Binding-site contacts:
Ligand atom OAH contacts residue LYS171 of chain 1.B at 3.4 Å (salt-bridge).
Ligand atom CAK contacts residue TYR211 of chain 1.B at 4.3 Å (hydrophobic).
Ligand atom CAI contacts residue LEU207 of chain 1.B at 4.0 Å (hydrophobic).
Ligand atom CAD contacts residue TYR211 of chain 1.B at 4.2 Å (hydrophobic).
Ligand atom OAB contacts residue GLN214 of chain 1.B at 4.0 Å.
Ligand atom OAB contacts residue TYR211 of chain 1.B at 4.0 Å.
Ligand atom OAB contacts residue PHE124 of chain 1.B at 3.5 Å.
Ligand atom CAE contacts residue PHE121 of chain 1.B at 4.4 Å (hydrophobic).
Ligand atom CAE contacts residue TRP234 of chain 1.B at 3.6 Å (hydrophobic).
Ligand atom CAF contacts residue PHE121 of chain 1.B at 3.9 Å (hydrophobic).
Ligand atom CAD contacts residue GLN214 of chain 1.B at 3.7 Å.
Ligand atom CAA contacts residue TYR211 of chain 1.B at 3.5 Å (hydrophobic).
Ligand atom CAK contacts residue LEU207 of chain 1.B at 4.2 Å (hydrophobic).
Ligand atom OAC contacts residue LYS171 of chain 1.B at 2.9 Å (salt-bridge).
Ligand atom CAK contacts residue PHE121 of chain 1.B at 3.8 Å (hydrophobic).
Ligand atom CAD contacts residue THR213 of chain 1.B at 3.7 Å.
Ligand atom CAG contacts residue PHE124 of chain 1.B at 4.0 Å (hydrophobic).
Ligand atom CAG contacts residue TYR211 of chain 1.B at 4.0 Å (hydrophobic).
Ligand atom OAC contacts residue PHE121 of chain 1.B at 3.9 Å.
Ligand atom CAA contacts residue PHE121 of chain 1.B at 4.1 Å (hydrophobic).
Ligand atom CAA contacts residue LYS171 of chain 1.B at 3.9 Å.
Ligand atom CAA contacts residue PHE124 of chain 1.B at 4.2 Å (hydrophobic).
Ligand atom OAC contacts residue HIS173 of chain 1.B at 2.9 Å (h-bond).
Ligand atom CAD contacts residue LEU207 of chain 1.B at 4.2 Å (hydrophobic).
Ligand atom OAH contacts residue TYR211 of chain 1.B at 3.7 Å.
Ligand atom CAD contacts residue PHE124 of chain 1.B at 4.3 Å (hydrophobic).
Ligand atom OAB contacts residue THR213 of chain 1.B at 2.7 Å (h-bond).
Ligand atom CAE contacts residue LEU207 of chain 1.B at 4.0 Å (hydrophobic).
Ligand atom CAJ contacts residue HIS173 of chain 1.B at 3.8 Å.
Ligand atom CAF contacts residue TRP234 of chain 1.B at 3.7 Å (hydrophobic).
Ligand atom CAJ contacts residue LYS171 of chain 1.B at 3.9 Å.
Ligand atom OAH contacts residue PHE121 of chain 1.B at 4.1 Å.
Ligand atom CAK contacts residue LYS171 of chain 1.B at 4.1 Å.
Ligand atom CAF contacts residue HIS173 of chain 1.B at 3.7 Å.
Ligand atom CAG contacts residue PHE121 of chain 1.B at 4.2 Å (hydrophobic).
Ligand atom CAF contacts residue LEU207 of chain 1.B at 3.8 Å (hydrophobic).
Ligand atom OAC contacts residue LEU207 of chain 1.B at 4.3 Å.
Ligand atom CAJ contacts residue LEU207 of chain 1.B at 3.9 Å (hydrophobic).
Ligand atom OAB contacts residue PHE127 of chain 1.B at 4.2 Å.
Ligand atom CAJ contacts residue PHE121 of chain 1.B at 3.6 Å (hydrophobic).

A small-molecule ligand and the protein it binds are described below.
Small molecule (SMILES): COc1cc(C=O)ccc1O

Sequence of chain 1.B:
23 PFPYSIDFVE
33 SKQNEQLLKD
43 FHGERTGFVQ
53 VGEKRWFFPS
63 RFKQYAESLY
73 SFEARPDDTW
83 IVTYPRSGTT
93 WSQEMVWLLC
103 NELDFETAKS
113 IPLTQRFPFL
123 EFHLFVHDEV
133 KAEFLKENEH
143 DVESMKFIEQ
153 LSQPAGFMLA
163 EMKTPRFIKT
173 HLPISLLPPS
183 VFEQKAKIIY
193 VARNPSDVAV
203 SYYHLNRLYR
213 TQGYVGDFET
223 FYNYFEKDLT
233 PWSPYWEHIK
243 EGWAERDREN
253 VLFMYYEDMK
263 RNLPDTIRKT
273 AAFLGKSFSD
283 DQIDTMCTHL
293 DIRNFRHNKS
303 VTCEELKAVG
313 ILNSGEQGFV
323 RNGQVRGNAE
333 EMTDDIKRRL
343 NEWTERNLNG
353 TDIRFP